Sequence of chain 1.A:
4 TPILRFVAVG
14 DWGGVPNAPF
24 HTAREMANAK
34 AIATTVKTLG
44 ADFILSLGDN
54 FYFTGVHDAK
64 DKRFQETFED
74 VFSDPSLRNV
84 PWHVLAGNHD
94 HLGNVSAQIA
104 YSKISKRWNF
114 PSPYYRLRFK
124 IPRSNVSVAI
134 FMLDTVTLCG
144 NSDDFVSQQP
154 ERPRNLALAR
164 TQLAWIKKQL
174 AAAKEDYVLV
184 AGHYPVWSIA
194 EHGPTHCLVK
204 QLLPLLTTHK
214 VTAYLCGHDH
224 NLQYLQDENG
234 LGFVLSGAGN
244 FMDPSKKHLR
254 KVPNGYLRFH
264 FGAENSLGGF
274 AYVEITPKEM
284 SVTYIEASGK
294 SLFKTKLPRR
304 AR

Binding-site contacts:
Ligand atom CG contacts residue SER76 of chain 1.A at 3.5 Å.
Ligand atom OXT contacts residue 1PE1 of chain 1.F at 4.3 Å.
Ligand atom O contacts residue SER76 of chain 1.A at 4.4 Å.
Ligand atom O contacts residue ARG81 of chain 1.A at 3.4 Å.
Ligand atom CG contacts residue GLU72 of chain 1.A at 3.5 Å.
Ligand atom O contacts residue PHE75 of chain 1.A at 4.4 Å.
Ligand atom O contacts residue ARG110 of chain 1.A at 4.2 Å.
Ligand atom N contacts residue 1PE1 of chain 1.F at 3.8 Å.
Ligand atom C contacts residue ARG81 of chain 1.A at 4.0 Å.
Ligand atom CB contacts residue GLU72 of chain 1.A at 3.8 Å.
Ligand atom OXT contacts residue ARG110 of chain 1.A at 3.8 Å.
Ligand atom CB contacts residue ARG110 of chain 1.A at 3.3 Å.
Ligand atom CG contacts residue ARG110 of chain 1.A at 4.2 Å.
Ligand atom CD contacts residue SER76 of chain 1.A at 4.4 Å.
Ligand atom CA contacts residue ARG110 of chain 1.A at 4.2 Å.
Ligand atom N contacts residue GOL1 of chain 1.EB at 3.9 Å.
Ligand atom O contacts residue LEU80 of chain 1.A at 4.4 Å.
Ligand atom OXT contacts residue ARG81 of chain 1.A at 3.1 Å (salt-bridge).
Ligand atom C contacts residue ARG110 of chain 1.A at 4.0 Å.
Ligand atom OE1 contacts residue ASP73 of chain 1.A at 4.0 Å.

This protein binds this small molecule.
Small molecule (SMILES): NC(=O)CC[C@H](N)C(=O)O